A small-molecule ligand and the protein it binds are described below.
Small molecule (SMILES): CC(=O)N[C@@H]1[C@@H](O)[C@H](O)[C@@H](CO)O[C@H]1O

Binding-site contacts:
Ligand atom C4 contacts residue LYS212 of chain 1.D at 3.9 Å.
Ligand atom C1 contacts residue ASN173 of chain 1.D at 1.5 Å.
Ligand atom C2 contacts residue ASN173 of chain 1.D at 2.5 Å.
Ligand atom C4 contacts residue ASN173 of chain 1.D at 4.3 Å.
Ligand atom O4 contacts residue GLU215 of chain 1.D at 4.1 Å.
Ligand atom C7 contacts residue GLU174 of chain 1.D at 4.2 Å.
Ligand atom C5 contacts residue GLU153 of chain 1.D at 4.5 Å.
Ligand atom C5 contacts residue ASN173 of chain 1.D at 3.7 Å.
Ligand atom C7 contacts residue ASN173 of chain 1.D at 3.2 Å.
Ligand atom O5 contacts residue GLU152 of chain 1.D at 4.1 Å.
Ligand atom C6 contacts residue LYS212 of chain 1.D at 4.2 Å.
Ligand atom N2 contacts residue ASN173 of chain 1.D at 3.0 Å (h-bond).
Ligand atom C1 contacts residue ILE154 of chain 1.D at 4.1 Å (hydrophobic).
Ligand atom C6 contacts residue ILE154 of chain 1.D at 4.2 Å (hydrophobic).
Ligand atom C2 contacts residue GLU152 of chain 1.D at 4.0 Å.
Ligand atom C7 contacts residue GLU152 of chain 1.D at 4.2 Å.
Ligand atom C3 contacts residue LYS212 of chain 1.D at 4.0 Å.
Ligand atom O4 contacts residue LYS212 of chain 1.D at 3.1 Å (salt-bridge).
Ligand atom C3 contacts residue ASN173 of chain 1.D at 3.9 Å.
Ligand atom O6 contacts residue GLU216 of chain 1.D at 2.5 Å (salt-bridge).
Ligand atom O6 contacts residue ILE154 of chain 1.D at 3.2 Å (h-bond).
Ligand atom O5 contacts residue GLU153 of chain 1.D at 3.4 Å.
Ligand atom C8 contacts residue ASN173 of chain 1.D at 4.4 Å.
Ligand atom O7 contacts residue GLU152 of chain 1.D at 3.3 Å (salt-bridge).
Ligand atom C1 contacts residue GLU152 of chain 1.D at 3.7 Å.
Ligand atom C4 contacts residue GLU153 of chain 1.D at 4.4 Å.
Ligand atom C8 contacts residue GLU174 of chain 1.D at 3.2 Å.
Ligand atom C5 contacts residue LYS212 of chain 1.D at 3.8 Å.
Ligand atom C6 contacts residue GLU153 of chain 1.D at 4.4 Å.
Ligand atom O5 contacts residue ASN173 of chain 1.D at 2.5 Å (h-bond).
Ligand atom N2 contacts residue GLU174 of chain 1.D at 4.2 Å.
Ligand atom O5 contacts residue ILE154 of chain 1.D at 3.3 Å (h-bond).
Ligand atom O3 contacts residue LYS212 of chain 1.D at 4.1 Å.
Ligand atom C5 contacts residue ILE154 of chain 1.D at 4.3 Å (hydrophobic).
Ligand atom O6 contacts residue GLU153 of chain 1.D at 3.3 Å.
Ligand atom C1 contacts residue GLU153 of chain 1.D at 4.0 Å.
Ligand atom O7 contacts residue ASN173 of chain 1.D at 3.1 Å (h-bond).
Ligand atom C6 contacts residue GLU216 of chain 1.D at 3.2 Å.

Sequence of chain 1.D:
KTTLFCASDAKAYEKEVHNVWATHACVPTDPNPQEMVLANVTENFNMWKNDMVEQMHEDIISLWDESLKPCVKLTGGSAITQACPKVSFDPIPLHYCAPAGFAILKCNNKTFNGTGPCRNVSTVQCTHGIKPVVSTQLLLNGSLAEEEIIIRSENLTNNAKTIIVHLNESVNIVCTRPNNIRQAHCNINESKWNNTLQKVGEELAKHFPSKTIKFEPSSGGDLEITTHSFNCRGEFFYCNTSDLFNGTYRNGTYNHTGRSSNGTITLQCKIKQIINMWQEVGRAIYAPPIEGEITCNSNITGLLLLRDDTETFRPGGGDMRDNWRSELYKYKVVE